A small-molecule ligand and the protein it binds are described below.
Small molecule (SMILES): CC(C)Cn1c(=O)n(C)c(=O)c2c(-c3ccncc3)n(Cc3cccc4ccccc34)nc21

Sequence of chain 1.B:
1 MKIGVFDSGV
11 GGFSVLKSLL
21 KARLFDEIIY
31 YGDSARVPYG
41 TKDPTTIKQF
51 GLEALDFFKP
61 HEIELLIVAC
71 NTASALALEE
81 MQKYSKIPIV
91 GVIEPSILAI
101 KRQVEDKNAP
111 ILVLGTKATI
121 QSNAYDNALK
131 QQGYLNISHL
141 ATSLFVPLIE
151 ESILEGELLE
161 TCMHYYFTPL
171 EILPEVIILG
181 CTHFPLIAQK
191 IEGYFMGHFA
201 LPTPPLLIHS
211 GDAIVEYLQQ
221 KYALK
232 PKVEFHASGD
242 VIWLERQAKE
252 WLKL

Binding-site contacts:
Ligand atom C19 contacts residue GLU150 of chain 1.B at 3.8 Å.
Ligand atom C26 contacts residue VAL10 of chain 1.B at 3.4 Å (hydrophobic).
Ligand atom C22 contacts residue TRP252 of chain 1.B at 3.6 Å (hydrophobic).
Ligand atom C7 contacts residue TRP252 of chain 1.B at 3.8 Å (hydrophobic).
Ligand atom O13 contacts residue LEU154 of chain 1.B at 3.5 Å.
Ligand atom N1 contacts residue LEU186 of chain 1.B at 3.5 Å.
Ligand atom C2 contacts residue LEU186 of chain 1.B at 3.5 Å (hydrophobic).
Ligand atom C19 contacts residue ILE149 of chain 1.B at 3.2 Å (hydrophobic).
Ligand atom C2 contacts residue TRP252 of chain 1.B at 3.4 Å (hydrophobic).
Ligand atom C18 contacts residue ILE149 of chain 1.B at 3.7 Å (hydrophobic).
Ligand atom C23 contacts residue VAL10 of chain 1.B at 3.8 Å (hydrophobic).
Ligand atom C31 contacts residue GLY11 of chain 1.B at 3.7 Å.
Ligand atom N1 contacts residue TRP252 of chain 1.B at 3.3 Å.
Ligand atom N15 contacts residue TRP252 of chain 1.B at 3.7 Å.
Ligand atom N20 contacts residue GLU150 of chain 1.B at 3.6 Å.
Ligand atom C10 contacts residue PHE13 of chain 1.B at 3.7 Å (hydrophobic).
Ligand atom N20 contacts residue SER152 of chain 1.B at 3.6 Å.
Ligand atom C32 contacts residue GLY11 of chain 1.B at 3.5 Å.
Ligand atom C23 contacts residue GLN248 of chain 1.B at 3.5 Å.
Ligand atom N16 contacts residue TRP252 of chain 1.B at 3.5 Å.
Ligand atom C10 contacts residue LYS17 of chain 1.B at 3.5 Å.
Ligand atom C4 contacts residue TRP252 of chain 1.B at 3.4 Å (hydrophobic).
Ligand atom C22 contacts residue GLN248 of chain 1.B at 3.6 Å.
Ligand atom C5 contacts residue LEU186 of chain 1.B at 3.8 Å (hydrophobic).
Ligand atom C33 contacts residue HIS183 of chain 1.B at 3.5 Å.
Ligand atom C33 contacts residue GLY11 of chain 1.B at 3.5 Å.
Ligand atom C6 contacts residue TRP252 of chain 1.B at 3.4 Å (hydrophobic).
Ligand atom O11 contacts residue LEU186 of chain 1.B at 3.8 Å.
Ligand atom C27 contacts residue VAL10 of chain 1.B at 3.7 Å (hydrophobic).
Ligand atom C9 contacts residue LEU186 of chain 1.B at 3.5 Å (hydrophobic).
Ligand atom O13 contacts residue TRP252 of chain 1.B at 3.6 Å.
Ligand atom C12 contacts residue TRP252 of chain 1.B at 3.7 Å (hydrophobic).
Ligand atom C14 contacts residue TRP252 of chain 1.B at 3.6 Å (hydrophobic).
Ligand atom C32 contacts residue THR182 of chain 1.B at 3.7 Å.
Ligand atom C5 contacts residue TRP252 of chain 1.B at 3.5 Å (hydrophobic).
Ligand atom C31 contacts residue LEU186 of chain 1.B at 3.8 Å (hydrophobic).
Ligand atom C24 contacts residue VAL10 of chain 1.B at 3.7 Å (hydrophobic).
Ligand atom C19 contacts residue SER152 of chain 1.B at 3.5 Å.
Ligand atom N3 contacts residue TRP252 of chain 1.B at 3.4 Å.
Ligand atom C25 contacts residue VAL10 of chain 1.B at 3.5 Å (hydrophobic).